Sequence of chain 3.W:
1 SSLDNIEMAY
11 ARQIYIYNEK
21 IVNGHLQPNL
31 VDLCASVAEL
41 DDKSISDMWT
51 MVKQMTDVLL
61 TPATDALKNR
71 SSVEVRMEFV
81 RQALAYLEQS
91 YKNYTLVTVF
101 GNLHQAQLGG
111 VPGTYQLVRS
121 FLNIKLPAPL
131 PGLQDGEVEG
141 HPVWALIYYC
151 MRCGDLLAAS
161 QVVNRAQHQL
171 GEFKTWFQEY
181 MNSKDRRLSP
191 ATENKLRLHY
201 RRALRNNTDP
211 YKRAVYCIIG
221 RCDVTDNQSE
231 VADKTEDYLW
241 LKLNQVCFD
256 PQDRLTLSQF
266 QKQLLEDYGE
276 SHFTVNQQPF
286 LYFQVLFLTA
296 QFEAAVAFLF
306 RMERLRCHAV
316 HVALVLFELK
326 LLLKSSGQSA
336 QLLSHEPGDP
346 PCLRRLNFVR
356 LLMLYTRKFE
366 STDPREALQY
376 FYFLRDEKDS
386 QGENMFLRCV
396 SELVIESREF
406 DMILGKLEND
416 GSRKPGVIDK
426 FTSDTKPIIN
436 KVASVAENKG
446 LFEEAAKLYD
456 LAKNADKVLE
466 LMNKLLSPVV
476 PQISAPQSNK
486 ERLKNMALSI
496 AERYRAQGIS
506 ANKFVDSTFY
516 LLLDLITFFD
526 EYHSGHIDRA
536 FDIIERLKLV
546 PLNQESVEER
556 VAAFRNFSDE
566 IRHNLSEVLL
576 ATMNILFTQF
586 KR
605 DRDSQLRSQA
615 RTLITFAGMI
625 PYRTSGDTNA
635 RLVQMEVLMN

A small-molecule ligand and the protein it binds are described below.
Small molecule (SMILES): CC[C@H](C)[C@H](NC(=O)[C@H](CO)NC(=O)[C@H](CCCN=C(N)N)NC(=O)[C@@H](NC(=O)[C@@H]1CCCN1C(=O)[C@@H]1CCCN1C(=O)[C@H](C)N)C(C)C)C(=O)N[C@H](C=O)Cc1ccc(O)cc1

Binding-site contacts:
Ligand atom O contacts residue ASN281 of chain 3.W at 2.6 Å (h-bond).
Ligand atom CG2 contacts residue LEU286 of chain 3.W at 3.7 Å (hydrophobic).
Ligand atom C contacts residue THR235 of chain 3.W at 3.6 Å.
Ligand atom C contacts residue TYR94 of chain 3.W at 4.0 Å (hydrophobic).
Ligand atom CG contacts residue HIS277 of chain 3.W at 3.8 Å.
Ligand atom O contacts residue LYS234 of chain 3.W at 3.6 Å.
Ligand atom CG2 contacts residue ASN281 of chain 3.W at 3.6 Å.
Ligand atom O contacts residue TYR94 of chain 3.W at 2.9 Å.
Ligand atom N contacts residue TYR273 of chain 3.W at 3.9 Å.
Ligand atom CD1 contacts residue TYR91 of chain 3.W at 3.9 Å (hydrophobic).
Ligand atom O contacts residue LEU286 of chain 3.W at 3.2 Å.
Ligand atom CD contacts residue TYR273 of chain 3.W at 3.3 Å (hydrophobic).
Ligand atom CG1 contacts residue VAL280 of chain 3.W at 4.0 Å (hydrophobic).
Ligand atom CA contacts residue THR235 of chain 3.W at 3.6 Å.
Ligand atom CD1 contacts residue TYR94 of chain 3.W at 3.5 Å (hydrophobic).
Ligand atom CA contacts residue ASN227 of chain 3.W at 3.7 Å.
Ligand atom N contacts residue THR235 of chain 3.W at 3.9 Å.
Ligand atom O contacts residue THR235 of chain 3.W at 3.0 Å (h-bond).
Ligand atom N contacts residue THR235 of chain 3.W at 3.5 Å (h-bond).
Ligand atom CG contacts residue TYR273 of chain 3.W at 3.6 Å (hydrophobic).
Ligand atom O contacts residue HIS277 of chain 3.W at 3.4 Å.
Ligand atom C contacts residue THR235 of chain 3.W at 3.6 Å.
Ligand atom CG2 contacts residue PHE278 of chain 3.W at 3.7 Å (hydrophobic).
Ligand atom C contacts residue THR235 of chain 3.W at 3.6 Å.
Ligand atom CD contacts residue HIS277 of chain 3.W at 3.9 Å.
Ligand atom CB contacts residue ASP233 of chain 3.W at 3.0 Å.
Ligand atom CG contacts residue LYS234 of chain 3.W at 3.3 Å.
Ligand atom CG1 contacts residue TYR94 of chain 3.W at 3.8 Å (hydrophobic).
Ligand atom CB contacts residue TYR238 of chain 3.W at 3.6 Å (hydrophobic).
Ligand atom CG2 contacts residue HIS277 of chain 3.W at 3.3 Å.
Ligand atom CB contacts residue LEU286 of chain 3.W at 3.9 Å (hydrophobic).
Ligand atom C contacts residue ASN227 of chain 3.W at 3.5 Å.
Ligand atom O contacts residue THR235 of chain 3.W at 3.1 Å (h-bond).
Ligand atom CG contacts residue ASP233 of chain 3.W at 3.0 Å.
Ligand atom CG2 contacts residue GLU236 of chain 3.W at 3.3 Å.
Ligand atom N contacts residue ASN227 of chain 3.W at 3.0 Å (h-bond).
Ligand atom CB contacts residue HIS277 of chain 3.W at 3.7 Å.
Ligand atom C contacts residue LEU286 of chain 3.W at 3.8 Å (hydrophobic).
Ligand atom O contacts residue ASN227 of chain 3.W at 3.6 Å.
Ligand atom C contacts residue ASN281 of chain 3.W at 3.8 Å.